Binding-site contacts:
Ligand atom O contacts residue ARG98 of chain 1.H at 3.6 Å (salt-bridge).
Ligand atom CG contacts residue THR103 of chain 1.H at 3.8 Å.
Ligand atom OD2 contacts residue THR103 of chain 1.H at 2.9 Å (h-bond).
Ligand atom OD2 contacts residue TYR32 of chain 1.H at 2.8 Å (h-bond).
Ligand atom OG contacts residue TYR106 of chain 1.H at 3.8 Å.
Ligand atom CG contacts residue ALA102 of chain 1.H at 3.9 Å (hydrophobic).
Ligand atom O contacts residue ARG101 of chain 1.H at 3.6 Å (salt-bridge).
Ligand atom O contacts residue GLY100 of chain 1.H at 3.6 Å.
Ligand atom OD2 contacts residue ARG101 of chain 1.H at 3.0 Å (salt-bridge).
Ligand atom OD2 contacts residue NAG1 of chain 1.P at 2.7 Å (h-bond).
Ligand atom OD1 contacts residue THR103 of chain 1.H at 3.9 Å.
Ligand atom CB contacts residue NAG1 of chain 1.P at 2.4 Å.
Ligand atom CA contacts residue ARG101 of chain 1.H at 4.4 Å.
Ligand atom OG contacts residue NAG1 of chain 1.P at 1.4 Å.
Ligand atom N contacts residue NAG1 of chain 1.P at 3.4 Å.
Ligand atom O contacts residue NAG1 of chain 1.P at 4.3 Å.
Ligand atom O contacts residue NAG1 of chain 1.P at 4.5 Å.
Ligand atom OD2 contacts residue GLY100 of chain 1.H at 3.8 Å.
Ligand atom OD1 contacts residue GLY100 of chain 1.H at 4.3 Å.
Ligand atom OD2 contacts residue ALA102 of chain 1.H at 4.2 Å.
Ligand atom C contacts residue ARG98 of chain 1.H at 4.4 Å.
Ligand atom OD1 contacts residue ARG101 of chain 1.H at 3.1 Å (salt-bridge).
Ligand atom CG contacts residue NAG1 of chain 1.P at 3.7 Å.
Ligand atom CA contacts residue NAG1 of chain 1.P at 3.0 Å.
Ligand atom CG contacts residue ARG101 of chain 1.H at 3.4 Å.
Ligand atom C contacts residue NAG1 of chain 1.P at 4.1 Å.
Ligand atom CG contacts residue GLY100 of chain 1.H at 4.4 Å.
Ligand atom CG contacts residue TYR32 of chain 1.H at 3.6 Å (hydrophobic).
Ligand atom C contacts residue ARG101 of chain 1.H at 4.3 Å.
Ligand atom CB contacts residue NAG1 of chain 1.P at 4.1 Å.
Ligand atom O contacts residue ARG101 of chain 1.H at 3.2 Å (salt-bridge).
Ligand atom OD1 contacts residue TYR32 of chain 1.H at 3.6 Å (h-bond).
Ligand atom OD1 contacts residue ALA102 of chain 1.H at 2.8 Å (h-bond).
Ligand atom C contacts residue NAG1 of chain 1.P at 4.4 Å.

Sequence of chain 1.H:
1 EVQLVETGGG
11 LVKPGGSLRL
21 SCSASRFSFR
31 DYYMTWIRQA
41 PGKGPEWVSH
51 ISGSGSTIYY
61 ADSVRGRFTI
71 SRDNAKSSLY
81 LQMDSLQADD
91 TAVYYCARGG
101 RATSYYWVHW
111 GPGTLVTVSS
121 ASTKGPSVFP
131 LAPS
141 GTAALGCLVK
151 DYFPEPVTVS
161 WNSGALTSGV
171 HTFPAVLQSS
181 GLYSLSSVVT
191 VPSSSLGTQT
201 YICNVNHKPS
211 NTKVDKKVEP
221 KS

This protein binds this small molecule.
Small molecule (SMILES): N[C@@H](CO)C(=O)N[C@@H](CC(=O)O)C(=O)N[C@@H](CO)C(=O)N[C@H](C=O)CC(=O)O